Sequence of chain 1.B:
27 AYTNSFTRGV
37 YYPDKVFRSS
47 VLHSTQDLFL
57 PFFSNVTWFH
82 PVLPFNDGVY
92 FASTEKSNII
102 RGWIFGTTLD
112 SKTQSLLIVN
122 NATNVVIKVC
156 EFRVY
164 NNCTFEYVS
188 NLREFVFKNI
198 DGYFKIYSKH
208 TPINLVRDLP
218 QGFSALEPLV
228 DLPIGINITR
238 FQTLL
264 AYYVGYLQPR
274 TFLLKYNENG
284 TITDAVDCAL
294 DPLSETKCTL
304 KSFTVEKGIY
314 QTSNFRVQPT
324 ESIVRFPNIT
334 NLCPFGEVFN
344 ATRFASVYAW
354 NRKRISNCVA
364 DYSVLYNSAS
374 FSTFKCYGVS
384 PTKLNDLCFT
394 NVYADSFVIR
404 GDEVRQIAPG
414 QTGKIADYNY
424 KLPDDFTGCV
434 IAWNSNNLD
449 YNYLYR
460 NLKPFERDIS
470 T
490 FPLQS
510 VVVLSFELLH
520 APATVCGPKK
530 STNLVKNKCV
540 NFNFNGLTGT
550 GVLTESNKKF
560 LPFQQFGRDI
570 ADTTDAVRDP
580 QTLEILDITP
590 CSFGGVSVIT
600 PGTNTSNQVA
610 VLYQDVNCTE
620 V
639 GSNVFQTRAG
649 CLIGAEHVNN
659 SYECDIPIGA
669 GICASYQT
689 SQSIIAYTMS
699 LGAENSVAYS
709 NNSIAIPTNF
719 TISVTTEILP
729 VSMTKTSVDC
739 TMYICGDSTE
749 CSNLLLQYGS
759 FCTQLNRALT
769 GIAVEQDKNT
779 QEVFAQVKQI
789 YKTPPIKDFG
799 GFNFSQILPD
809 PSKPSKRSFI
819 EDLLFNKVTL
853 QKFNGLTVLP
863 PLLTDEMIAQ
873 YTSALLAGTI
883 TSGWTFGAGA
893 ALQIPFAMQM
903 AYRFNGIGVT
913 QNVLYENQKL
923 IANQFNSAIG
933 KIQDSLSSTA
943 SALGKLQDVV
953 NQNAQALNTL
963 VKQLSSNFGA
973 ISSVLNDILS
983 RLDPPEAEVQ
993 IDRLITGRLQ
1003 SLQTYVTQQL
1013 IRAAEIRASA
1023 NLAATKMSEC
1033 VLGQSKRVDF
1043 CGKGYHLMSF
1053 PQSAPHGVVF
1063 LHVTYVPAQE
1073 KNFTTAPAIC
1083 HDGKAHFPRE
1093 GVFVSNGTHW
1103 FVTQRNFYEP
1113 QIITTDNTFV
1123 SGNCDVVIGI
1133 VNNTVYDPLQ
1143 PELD

Binding-site contacts:
Ligand atom C8 contacts residue ASN657 of chain 1.B at 3.8 Å.
Ligand atom C5 contacts residue ASN657 of chain 1.B at 3.7 Å.
Ligand atom C7 contacts residue ASN657 of chain 1.B at 3.5 Å.
Ligand atom O7 contacts residue ASN657 of chain 1.B at 4.3 Å.
Ligand atom O5 contacts residue ASN657 of chain 1.B at 2.4 Å (h-bond).
Ligand atom N2 contacts residue ASN657 of chain 1.B at 2.9 Å (h-bond).
Ligand atom C2 contacts residue ASN657 of chain 1.B at 2.4 Å.
Ligand atom C1 contacts residue ASN657 of chain 1.B at 1.4 Å.
Ligand atom C3 contacts residue ASN657 of chain 1.B at 3.8 Å.
Ligand atom C4 contacts residue ASN657 of chain 1.B at 4.3 Å.

A small-molecule ligand and the protein it binds are described below.
Small molecule (SMILES): CC(=O)N[C@@H]1[C@@H](O)[C@H](O)[C@@H](CO)O[C@H]1O